Sequence of chain 2.A:
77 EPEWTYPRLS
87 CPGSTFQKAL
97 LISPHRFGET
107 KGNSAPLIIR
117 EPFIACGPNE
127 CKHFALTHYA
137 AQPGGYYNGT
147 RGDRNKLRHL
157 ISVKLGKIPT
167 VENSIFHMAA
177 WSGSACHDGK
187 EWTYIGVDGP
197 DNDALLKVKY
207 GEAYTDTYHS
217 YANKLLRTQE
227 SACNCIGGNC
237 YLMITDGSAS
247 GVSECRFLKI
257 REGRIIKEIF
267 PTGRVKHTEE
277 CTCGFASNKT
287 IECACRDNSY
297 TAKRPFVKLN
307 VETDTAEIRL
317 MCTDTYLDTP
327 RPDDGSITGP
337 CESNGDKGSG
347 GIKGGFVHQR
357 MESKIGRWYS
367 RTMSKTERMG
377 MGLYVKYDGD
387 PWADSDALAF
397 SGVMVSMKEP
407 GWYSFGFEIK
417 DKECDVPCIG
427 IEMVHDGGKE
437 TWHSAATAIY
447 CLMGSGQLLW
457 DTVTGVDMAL

A small-molecule ligand and the protein it binds are described below.
Small molecule (SMILES): CC(=O)N[C@@H]1[C@@H](O)[C@H](O)[C@@H](CO)O[C@H]1O

Binding-site contacts:
Ligand atom C7 contacts residue ASN144 of chain 2.A at 4.0 Å.
Ligand atom C3 contacts residue ASN144 of chain 2.A at 3.9 Å.
Ligand atom C4 contacts residue ASN144 of chain 2.A at 4.3 Å.
Ligand atom C1 contacts residue ASN144 of chain 2.A at 1.4 Å.
Ligand atom O7 contacts residue ASN144 of chain 2.A at 4.5 Å.
Ligand atom C2 contacts residue ASN144 of chain 2.A at 2.7 Å.
Ligand atom C5 contacts residue ASN144 of chain 2.A at 3.6 Å.
Ligand atom N2 contacts residue ASN144 of chain 2.A at 3.2 Å (h-bond).
Ligand atom O5 contacts residue ASN144 of chain 2.A at 2.3 Å (h-bond).